Sequence of chain 3.A:
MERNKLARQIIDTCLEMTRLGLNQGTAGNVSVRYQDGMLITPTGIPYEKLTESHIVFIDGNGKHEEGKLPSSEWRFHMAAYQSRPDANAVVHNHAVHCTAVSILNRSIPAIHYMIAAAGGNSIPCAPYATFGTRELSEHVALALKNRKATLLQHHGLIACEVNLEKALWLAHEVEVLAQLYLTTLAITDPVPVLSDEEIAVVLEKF

The small molecule below binds the protein below.
Small molecule (SMILES): O=C(COP(=O)(O)O)NO

Sequence of chain 23.A:
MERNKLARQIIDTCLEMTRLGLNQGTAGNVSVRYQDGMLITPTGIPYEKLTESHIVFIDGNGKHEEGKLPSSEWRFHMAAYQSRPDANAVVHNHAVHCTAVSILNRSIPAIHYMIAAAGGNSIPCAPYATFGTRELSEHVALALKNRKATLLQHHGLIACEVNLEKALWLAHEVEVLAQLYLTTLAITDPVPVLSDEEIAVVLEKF

Binding-site contacts:
Ligand atom O2 contacts residue HIS155 of chain 3.A at 2.9 Å (h-bond).
Ligand atom O2 contacts residue TYR113 of chain 23.A at 3.4 Å (h-bond).
Ligand atom P contacts residue SER72 of chain 3.A at 4.0 Å.
Ligand atom C2 contacts residue THR26 of chain 3.A at 3.6 Å.
Ligand atom P contacts residue THR43 of chain 3.A at 3.9 Å.
Ligand atom C1 contacts residue HIS94 of chain 3.A at 3.9 Å.
Ligand atom N2 contacts residue ZN1 of chain 3.B at 2.8 Å.
Ligand atom O3P contacts residue THR43 of chain 3.A at 3.7 Å.
Ligand atom O1 contacts residue GLY28 of chain 3.A at 2.9 Å (h-bond).
Ligand atom C2 contacts residue GLY28 of chain 3.A at 3.6 Å.
Ligand atom O2 contacts residue GLU73 of chain 3.A at 2.4 Å (salt-bridge).
Ligand atom O2P contacts residue THR43 of chain 3.A at 2.9 Å (h-bond).
Ligand atom N2 contacts residue ASN29 of chain 3.A at 3.6 Å.
Ligand atom C2 contacts residue ASN29 of chain 3.A at 3.5 Å.
Ligand atom C1 contacts residue ZN1 of chain 3.B at 2.8 Å.
Ligand atom O3P contacts residue GLY44 of chain 3.A at 2.9 Å (h-bond).
Ligand atom O4P contacts residue ASN29 of chain 3.A at 2.9 Å (h-bond).
Ligand atom O1 contacts residue ZN1 of chain 3.B at 2.2 Å.
Ligand atom P contacts residue ASN29 of chain 3.A at 3.9 Å.
Ligand atom O3P contacts residue THR26 of chain 3.A at 3.6 Å (h-bond).
Ligand atom O2P contacts residue SER72 of chain 3.A at 2.9 Å (h-bond).
Ligand atom O2 contacts residue HIS92 of chain 3.A at 3.4 Å (h-bond).
Ligand atom O1P contacts residue ASN29 of chain 3.A at 3.6 Å.
Ligand atom O1P contacts residue SER72 of chain 3.A at 3.6 Å.
Ligand atom C1 contacts residue GLY28 of chain 3.A at 3.6 Å.
Ligand atom O1 contacts residue ALA27 of chain 3.A at 3.8 Å.
Ligand atom O4P contacts residue GLY28 of chain 3.A at 3.5 Å (h-bond).
Ligand atom O2 contacts residue ZN1 of chain 3.B at 1.9 Å.
Ligand atom N2 contacts residue GLU73 of chain 3.A at 3.1 Å (salt-bridge).
Ligand atom O1 contacts residue HIS94 of chain 3.A at 3.0 Å (h-bond).
Ligand atom O2P contacts residue SER71 of chain 3.A at 3.7 Å.
Ligand atom N2 contacts residue SER72 of chain 3.A at 4.0 Å.
Ligand atom C2 contacts residue ALA27 of chain 3.A at 4.0 Å (hydrophobic).
Ligand atom P contacts residue SER71 of chain 3.A at 3.8 Å.
Ligand atom O1 contacts residue HIS92 of chain 3.A at 3.2 Å (h-bond).
Ligand atom O2 contacts residue HIS94 of chain 3.A at 3.7 Å.
Ligand atom N2 contacts residue TYR113 of chain 23.A at 3.7 Å.
Ligand atom O4P contacts residue SER71 of chain 3.A at 2.6 Å (h-bond).
Ligand atom C1 contacts residue ASN29 of chain 3.A at 3.3 Å.
Ligand atom O1 contacts residue ASN29 of chain 3.A at 3.6 Å.